This protein binds this small molecule.
Small molecule (SMILES): Nc1ncnc2c1ncn2[C@@H]1O[C@H](COP(=O)(O)OP(=O)(O)OP(O)(O)=S)[C@@H](O)[C@H]1O

Binding-site contacts:
Ligand atom C2 contacts residue ILE264 of chain 1.E at 3.4 Å (hydrophobic).
Ligand atom PB contacts residue LYS64 of chain 1.E at 3.6 Å.
Ligand atom PG contacts residue THR65 of chain 1.E at 3.4 Å.
Ligand atom C5' contacts residue ARG309 of chain 1.E at 3.5 Å.
Ligand atom O3A contacts residue GLY63 of chain 1.E at 2.9 Å (h-bond).
Ligand atom O1B contacts residue GLY63 of chain 1.E at 3.4 Å (h-bond).
Ligand atom O3B contacts residue GLU242 of chain 1.F at 3.2 Å (salt-bridge).
Ligand atom PG contacts residue ARG309 of chain 1.E at 3.5 Å.
Ligand atom N7 contacts residue SER62 of chain 1.E at 3.4 Å (h-bond).
Ligand atom O3G contacts residue THR65 of chain 1.E at 3.3 Å (h-bond).
Ligand atom O2G contacts residue THR65 of chain 1.E at 2.6 Å (h-bond).
Ligand atom O2A contacts residue THR65 of chain 1.E at 2.4 Å (h-bond).
Ligand atom O1B contacts residue GLY61 of chain 1.E at 2.8 Å (h-bond).
Ligand atom O3B contacts residue ARG309 of chain 1.E at 2.5 Å (salt-bridge).
Ligand atom PG contacts residue GLU242 of chain 1.F at 3.1 Å.
Ligand atom N6 contacts residue ILE18 of chain 1.E at 3.4 Å (h-bond).
Ligand atom O3G contacts residue GLU242 of chain 1.F at 2.6 Å (salt-bridge).
Ligand atom O2A contacts residue LEU66 of chain 1.E at 2.5 Å (h-bond).
Ligand atom O1B contacts residue SER62 of chain 1.E at 2.8 Å (h-bond).
Ligand atom O2A contacts residue GLY63 of chain 1.E at 3.0 Å.
Ligand atom O1A contacts residue ARG309 of chain 1.E at 2.5 Å (salt-bridge).
Ligand atom O3A contacts residue LYS64 of chain 1.E at 3.5 Å (salt-bridge).
Ligand atom PB contacts residue GLY61 of chain 1.E at 3.6 Å.
Ligand atom O2B contacts residue THR65 of chain 1.E at 2.7 Å (h-bond).
Ligand atom O3A contacts residue GLY61 of chain 1.E at 3.5 Å.
Ligand atom O2B contacts residue LYS64 of chain 1.E at 3.0 Å (salt-bridge).
Ligand atom S1G contacts residue GLU242 of chain 1.F at 3.1 Å (salt-bridge).
Ligand atom O1B contacts residue PRO59 of chain 1.E at 3.4 Å (h-bond).
Ligand atom O3G contacts residue ARG309 of chain 1.E at 3.4 Å (salt-bridge).
Ligand atom O2A contacts residue LYS64 of chain 1.E at 3.0 Å (salt-bridge).
Ligand atom O1A contacts residue THR65 of chain 1.E at 3.2 Å (h-bond).
Ligand atom PA contacts residue ARG309 of chain 1.E at 3.2 Å.
Ligand atom C8 contacts residue GLY63 of chain 1.E at 3.5 Å.
Ligand atom N7 contacts residue GLY63 of chain 1.E at 3.4 Å.
Ligand atom O3B contacts residue GLY61 of chain 1.E at 3.5 Å (h-bond).
Ligand atom N1 contacts residue ILE264 of chain 1.E at 3.6 Å.
Ligand atom O5' contacts residue ARG309 of chain 1.E at 3.6 Å (salt-bridge).
Ligand atom PB contacts residue ARG309 of chain 1.E at 3.4 Å.
Ligand atom O1B contacts residue LYS64 of chain 1.E at 2.8 Å (salt-bridge).
Ligand atom O3A contacts residue ARG309 of chain 1.E at 3.1 Å (salt-bridge).

Sequence of chain 1.E:
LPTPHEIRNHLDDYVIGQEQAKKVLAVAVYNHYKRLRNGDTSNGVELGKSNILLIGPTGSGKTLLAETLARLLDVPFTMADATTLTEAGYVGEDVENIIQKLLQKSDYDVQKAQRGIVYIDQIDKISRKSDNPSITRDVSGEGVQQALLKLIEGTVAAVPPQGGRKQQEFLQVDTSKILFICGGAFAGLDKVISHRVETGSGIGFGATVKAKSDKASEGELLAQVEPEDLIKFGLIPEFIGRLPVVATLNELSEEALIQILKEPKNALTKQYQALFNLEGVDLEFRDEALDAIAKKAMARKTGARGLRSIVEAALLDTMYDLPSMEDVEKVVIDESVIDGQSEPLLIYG

Sequence of chain 1.F:
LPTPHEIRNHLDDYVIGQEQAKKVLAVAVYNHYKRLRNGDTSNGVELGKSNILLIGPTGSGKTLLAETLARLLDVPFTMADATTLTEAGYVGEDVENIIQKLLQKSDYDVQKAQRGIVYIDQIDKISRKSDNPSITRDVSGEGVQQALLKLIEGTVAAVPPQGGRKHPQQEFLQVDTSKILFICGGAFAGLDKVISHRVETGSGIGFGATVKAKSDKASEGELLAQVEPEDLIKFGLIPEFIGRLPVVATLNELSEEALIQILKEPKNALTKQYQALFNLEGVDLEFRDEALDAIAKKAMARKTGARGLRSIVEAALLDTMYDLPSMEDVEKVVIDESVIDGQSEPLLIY